Sequence of chain 1.I:
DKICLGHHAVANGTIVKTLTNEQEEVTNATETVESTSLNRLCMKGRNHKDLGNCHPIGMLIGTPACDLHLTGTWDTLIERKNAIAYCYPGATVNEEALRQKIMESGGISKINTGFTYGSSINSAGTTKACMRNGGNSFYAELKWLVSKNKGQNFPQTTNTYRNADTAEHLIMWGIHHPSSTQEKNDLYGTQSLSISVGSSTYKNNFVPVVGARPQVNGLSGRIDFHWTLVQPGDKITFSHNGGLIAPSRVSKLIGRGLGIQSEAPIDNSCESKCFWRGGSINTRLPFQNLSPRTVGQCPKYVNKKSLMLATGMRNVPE

Binding-site contacts:
Ligand atom C7 contacts residue ASN79 of chain 1.L at 3.5 Å.
Ligand atom O7 contacts residue ASN79 of chain 1.L at 3.4 Å (h-bond).
Ligand atom O7 contacts residue HIS75 of chain 1.L at 4.2 Å.
Ligand atom O5 contacts residue ASN82 of chain 1.L at 2.3 Å (h-bond).
Ligand atom C8 contacts residue HIS75 of chain 1.L at 3.4 Å.
Ligand atom C8 contacts residue ASN79 of chain 1.L at 3.4 Å.
Ligand atom C3 contacts residue ASN82 of chain 1.L at 3.8 Å.
Ligand atom C8 contacts residue GLY78 of chain 1.L at 3.8 Å.
Ligand atom O7 contacts residue GLU106 of chain 1.I at 3.9 Å.
Ligand atom N2 contacts residue ASN82 of chain 1.L at 2.9 Å (h-bond).
Ligand atom C2 contacts residue ASN82 of chain 1.L at 2.4 Å.
Ligand atom N2 contacts residue ASN79 of chain 1.L at 4.4 Å.
Ligand atom N2 contacts residue GLY78 of chain 1.L at 4.3 Å.
Ligand atom C5 contacts residue ASN82 of chain 1.L at 3.7 Å.
Ligand atom O7 contacts residue ASN82 of chain 1.L at 4.3 Å.
Ligand atom C7 contacts residue ASN82 of chain 1.L at 3.8 Å.
Ligand atom C1 contacts residue ASN82 of chain 1.L at 1.4 Å.
Ligand atom C4 contacts residue ASN82 of chain 1.L at 4.2 Å.

The protein below binds the small molecule below.
Small molecule (SMILES): CC(=O)N[C@@H]1[C@@H](O)[C@H](O)[C@@H](CO)O[C@H]1O

Sequence of chain 1.L:
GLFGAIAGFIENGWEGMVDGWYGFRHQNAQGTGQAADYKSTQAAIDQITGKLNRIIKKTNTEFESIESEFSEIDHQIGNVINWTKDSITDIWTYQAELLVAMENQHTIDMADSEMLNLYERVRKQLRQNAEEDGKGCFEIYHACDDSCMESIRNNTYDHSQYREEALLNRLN